A protein and the small-molecule ligand that binds it are described below.
Small molecule (SMILES): CC(=O)N[C@H]1[C@H](O[C@H]2[C@H](O)[C@@H](NC(C)=O)CO[C@@H]2CO)O[C@H](CO)[C@@H](O)[C@@H]1O

Sequence of chain 1.B:
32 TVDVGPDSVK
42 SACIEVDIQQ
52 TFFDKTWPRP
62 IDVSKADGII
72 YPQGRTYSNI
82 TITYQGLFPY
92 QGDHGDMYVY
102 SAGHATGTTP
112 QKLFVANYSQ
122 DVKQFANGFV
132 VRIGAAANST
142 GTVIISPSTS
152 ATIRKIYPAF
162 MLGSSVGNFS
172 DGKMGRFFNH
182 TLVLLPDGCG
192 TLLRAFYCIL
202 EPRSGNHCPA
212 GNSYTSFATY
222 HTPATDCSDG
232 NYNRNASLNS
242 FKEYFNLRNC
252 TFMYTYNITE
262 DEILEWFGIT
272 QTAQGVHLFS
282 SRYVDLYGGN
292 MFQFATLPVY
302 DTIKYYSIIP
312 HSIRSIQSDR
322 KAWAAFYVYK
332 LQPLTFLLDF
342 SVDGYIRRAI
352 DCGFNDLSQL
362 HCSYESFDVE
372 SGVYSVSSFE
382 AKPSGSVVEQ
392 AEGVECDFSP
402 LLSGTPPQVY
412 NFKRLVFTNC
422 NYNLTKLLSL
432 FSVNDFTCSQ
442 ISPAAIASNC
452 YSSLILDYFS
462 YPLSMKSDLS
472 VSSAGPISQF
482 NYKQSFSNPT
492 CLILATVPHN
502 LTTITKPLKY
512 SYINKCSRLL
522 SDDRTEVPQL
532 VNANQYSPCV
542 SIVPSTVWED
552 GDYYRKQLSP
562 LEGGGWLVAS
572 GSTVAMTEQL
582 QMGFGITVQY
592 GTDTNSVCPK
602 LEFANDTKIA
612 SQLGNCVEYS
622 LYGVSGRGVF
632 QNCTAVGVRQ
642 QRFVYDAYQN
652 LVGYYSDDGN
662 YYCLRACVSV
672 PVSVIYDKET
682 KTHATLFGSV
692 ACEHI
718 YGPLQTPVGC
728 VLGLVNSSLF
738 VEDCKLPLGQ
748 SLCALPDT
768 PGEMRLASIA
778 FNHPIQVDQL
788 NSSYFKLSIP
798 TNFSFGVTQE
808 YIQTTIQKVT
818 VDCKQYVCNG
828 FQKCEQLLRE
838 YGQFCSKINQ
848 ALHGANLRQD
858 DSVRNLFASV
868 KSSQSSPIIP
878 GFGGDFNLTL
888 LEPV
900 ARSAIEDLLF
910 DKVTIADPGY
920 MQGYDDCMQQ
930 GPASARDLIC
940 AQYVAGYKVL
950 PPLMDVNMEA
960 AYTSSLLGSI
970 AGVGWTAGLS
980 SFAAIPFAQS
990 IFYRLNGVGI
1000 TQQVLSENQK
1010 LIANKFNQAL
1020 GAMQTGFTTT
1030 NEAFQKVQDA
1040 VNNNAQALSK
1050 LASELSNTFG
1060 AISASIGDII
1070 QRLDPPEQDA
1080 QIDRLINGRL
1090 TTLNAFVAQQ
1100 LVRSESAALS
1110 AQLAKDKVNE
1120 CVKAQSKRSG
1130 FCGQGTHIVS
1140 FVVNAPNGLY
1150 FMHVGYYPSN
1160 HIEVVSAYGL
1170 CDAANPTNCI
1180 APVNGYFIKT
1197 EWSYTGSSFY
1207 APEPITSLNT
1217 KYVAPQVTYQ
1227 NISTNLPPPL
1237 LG

Binding-site contacts:
Ligand atom N2 contacts residue ASN258 of chain 1.B at 2.9 Å (h-bond).
Ligand atom C4 contacts residue ASN258 of chain 1.B at 4.4 Å.
Ligand atom C1 contacts residue ASN258 of chain 1.B at 1.4 Å.
Ligand atom C6 contacts residue ARG235 of chain 1.B at 3.8 Å.
Ligand atom C5 contacts residue ASN258 of chain 1.B at 3.7 Å.
Ligand atom O5 contacts residue ARG235 of chain 1.B at 3.9 Å.
Ligand atom C5 contacts residue ARG235 of chain 1.B at 3.9 Å.
Ligand atom O7 contacts residue ASN258 of chain 1.B at 3.8 Å.
Ligand atom C8 contacts residue ARG235 of chain 1.B at 3.8 Å.
Ligand atom C3 contacts residue ASN258 of chain 1.B at 3.8 Å.
Ligand atom O5 contacts residue ASN258 of chain 1.B at 2.4 Å (h-bond).
Ligand atom C7 contacts residue ASN258 of chain 1.B at 3.5 Å.
Ligand atom C1 contacts residue ARG235 of chain 1.B at 4.0 Å.
Ligand atom C2 contacts residue ASN258 of chain 1.B at 2.5 Å.